A small-molecule ligand and the protein it binds are described below.
Small molecule (SMILES): CC(=O)N[C@@H]1[C@@H](O)[C@H](O)[C@@H](CO)O[C@H]1O

Sequence of chain 3.F:
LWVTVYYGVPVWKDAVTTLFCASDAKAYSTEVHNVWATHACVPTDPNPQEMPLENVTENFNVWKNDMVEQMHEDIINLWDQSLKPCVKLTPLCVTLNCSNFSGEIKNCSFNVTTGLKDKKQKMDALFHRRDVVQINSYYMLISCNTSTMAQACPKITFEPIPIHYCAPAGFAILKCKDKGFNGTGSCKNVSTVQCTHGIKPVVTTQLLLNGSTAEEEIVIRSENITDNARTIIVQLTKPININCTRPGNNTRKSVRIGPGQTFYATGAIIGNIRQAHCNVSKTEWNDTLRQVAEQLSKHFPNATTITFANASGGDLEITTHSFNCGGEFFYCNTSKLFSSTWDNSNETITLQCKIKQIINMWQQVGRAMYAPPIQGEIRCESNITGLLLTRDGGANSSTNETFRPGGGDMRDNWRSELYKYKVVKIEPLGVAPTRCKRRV

Binding-site contacts:
Ligand atom C4 contacts residue ASN267 of chain 3.F at 4.2 Å.
Ligand atom C1 contacts residue ASN267 of chain 3.F at 1.4 Å.
Ligand atom C2 contacts residue ASN267 of chain 3.F at 2.5 Å.
Ligand atom O7 contacts residue ASN267 of chain 3.F at 3.0 Å (h-bond).
Ligand atom C1 contacts residue GLU419 of chain 3.F at 4.4 Å.
Ligand atom N2 contacts residue ASN265 of chain 3.F at 3.6 Å.
Ligand atom C8 contacts residue ASN267 of chain 3.F at 4.0 Å.
Ligand atom C8 contacts residue ASN265 of chain 3.F at 3.4 Å.
Ligand atom C3 contacts residue ASN267 of chain 3.F at 3.8 Å.
Ligand atom N2 contacts residue ASN267 of chain 3.F at 2.9 Å (h-bond).
Ligand atom C3 contacts residue ASN265 of chain 3.F at 4.1 Å.
Ligand atom C8 contacts residue SER305 of chain 3.F at 4.4 Å.
Ligand atom C8 contacts residue ILE266 of chain 3.F at 4.0 Å (hydrophobic).
Ligand atom C5 contacts residue ASN267 of chain 3.F at 3.7 Å.
Ligand atom C7 contacts residue ASN267 of chain 3.F at 3.2 Å.
Ligand atom C7 contacts residue ASN265 of chain 3.F at 4.2 Å.
Ligand atom O3 contacts residue ASN265 of chain 3.F at 4.1 Å.
Ligand atom O7 contacts residue ASN303 of chain 3.F at 4.1 Å.
Ligand atom C8 contacts residue ASN303 of chain 3.F at 4.2 Å.
Ligand atom O5 contacts residue ASN267 of chain 3.F at 2.4 Å (h-bond).